Binding-site contacts:
Ligand atom C6 contacts residue ILE292 of chain 1.D at 4.2 Å (hydrophobic).
Ligand atom O5 contacts residue ASN271 of chain 1.D at 2.3 Å (h-bond).
Ligand atom O5 contacts residue ILE292 of chain 1.D at 3.7 Å.
Ligand atom O6 contacts residue ILE292 of chain 1.D at 3.3 Å.
Ligand atom C8 contacts residue ASN271 of chain 1.D at 4.4 Å.
Ligand atom C8 contacts residue VAL410 of chain 1.D at 3.7 Å (hydrophobic).
Ligand atom N2 contacts residue ASN271 of chain 1.D at 2.9 Å (h-bond).
Ligand atom C1 contacts residue ASN271 of chain 1.D at 1.4 Å.
Ligand atom C3 contacts residue ASN271 of chain 1.D at 3.8 Å.
Ligand atom O7 contacts residue ASN271 of chain 1.D at 3.0 Å (h-bond).
Ligand atom C7 contacts residue ASN271 of chain 1.D at 3.1 Å.
Ligand atom O7 contacts residue VAL410 of chain 1.D at 4.4 Å.
Ligand atom O6 contacts residue THR273 of chain 1.D at 4.1 Å.
Ligand atom C7 contacts residue VAL410 of chain 1.D at 4.2 Å (hydrophobic).
Ligand atom C5 contacts residue ASN271 of chain 1.D at 3.6 Å.
Ligand atom C2 contacts residue ASN271 of chain 1.D at 2.5 Å.
Ligand atom C4 contacts residue ASN271 of chain 1.D at 4.2 Å.

A protein and the small-molecule ligand that binds it are described below.
Small molecule (SMILES): CC(=O)N[C@H]1[C@H](O[C@H]2[C@H](O)[C@@H](NC(C)=O)CO[C@@H]2CO)O[C@H](CO)[C@@H](O)[C@@H]1O

Sequence of chain 1.D:
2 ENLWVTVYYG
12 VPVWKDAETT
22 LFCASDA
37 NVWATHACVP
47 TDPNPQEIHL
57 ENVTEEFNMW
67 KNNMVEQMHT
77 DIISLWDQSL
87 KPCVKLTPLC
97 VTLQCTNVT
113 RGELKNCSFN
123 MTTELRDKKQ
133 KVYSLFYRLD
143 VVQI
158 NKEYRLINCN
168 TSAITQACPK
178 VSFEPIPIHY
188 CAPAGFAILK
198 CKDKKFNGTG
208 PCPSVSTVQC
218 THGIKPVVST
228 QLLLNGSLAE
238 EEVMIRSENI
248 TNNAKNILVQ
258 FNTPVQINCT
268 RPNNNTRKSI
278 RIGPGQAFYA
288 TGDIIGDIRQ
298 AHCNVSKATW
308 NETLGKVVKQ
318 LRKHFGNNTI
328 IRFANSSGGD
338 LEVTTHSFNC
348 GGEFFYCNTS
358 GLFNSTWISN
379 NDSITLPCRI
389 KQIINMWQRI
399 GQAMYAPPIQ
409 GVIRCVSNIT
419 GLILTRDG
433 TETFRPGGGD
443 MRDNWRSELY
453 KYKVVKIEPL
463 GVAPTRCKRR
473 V